Binding-site contacts:
Ligand atom CAZ contacts residue LEU20 of chain 1.B at 4.1 Å (hydrophobic).
Ligand atom CAA contacts residue TRP24 of chain 1.B at 3.7 Å (hydrophobic).
Ligand atom CLA contacts residue TYR113 of chain 1.B at 3.6 Å.
Ligand atom CAX contacts residue SER17 of chain 1.B at 3.3 Å.
Ligand atom CAX contacts residue ILE342 of chain 1.B at 4.0 Å (hydrophobic).
Ligand atom CAY contacts residue GLU21 of chain 1.B at 3.5 Å.
Ligand atom CLA contacts residue GLY16 of chain 1.B at 3.9 Å.
Ligand atom CAP contacts residue TRP24 of chain 1.B at 3.8 Å (hydrophobic).
Ligand atom CAD contacts residue TRP24 of chain 1.B at 3.8 Å (hydrophobic).
Ligand atom CAY contacts residue SER17 of chain 1.B at 3.6 Å.
Ligand atom CAX contacts residue LEU20 of chain 1.B at 3.9 Å (hydrophobic).
Ligand atom CBC contacts residue GLU21 of chain 1.B at 3.4 Å.
Ligand atom CAA contacts residue LEU20 of chain 1.B at 3.8 Å (hydrophobic).
Ligand atom CBB contacts residue GLU21 of chain 1.B at 3.4 Å.
Ligand atom CAL contacts residue LEU20 of chain 1.B at 3.8 Å (hydrophobic).
Ligand atom CAK contacts residue TYR113 of chain 1.B at 4.0 Å (hydrophobic).
Ligand atom CAX contacts residue GLY16 of chain 1.B at 4.1 Å.
Ligand atom CBD contacts residue TRP24 of chain 1.B at 4.0 Å (hydrophobic).
Ligand atom CAC contacts residue MET116 of chain 1.B at 3.8 Å (hydrophobic).
Ligand atom CAL contacts residue TYR113 of chain 1.B at 3.4 Å (hydrophobic).
Ligand atom CAY contacts residue LEU20 of chain 1.B at 4.1 Å (hydrophobic).
Ligand atom CAC contacts residue TYR113 of chain 1.B at 3.9 Å (hydrophobic).
Ligand atom CAF contacts residue MET116 of chain 1.B at 3.7 Å (hydrophobic).
Ligand atom CAD contacts residue LEU20 of chain 1.B at 3.7 Å (hydrophobic).
Ligand atom CAB contacts residue PHE117 of chain 1.B at 3.9 Å (hydrophobic).
Ligand atom CAA contacts residue LEU123 of chain 1.B at 4.0 Å (hydrophobic).
Ligand atom CAC contacts residue LEU20 of chain 1.B at 4.2 Å (hydrophobic).
Ligand atom CLA contacts residue VAL56 of chain 1.B at 4.0 Å.
Ligand atom CLA contacts residue GLY52 of chain 1.B at 3.0 Å.
Ligand atom CBD contacts residue MET116 of chain 1.B at 4.0 Å (hydrophobic).
Ligand atom CAM contacts residue LEU20 of chain 1.B at 4.0 Å (hydrophobic).
Ligand atom CAF contacts residue TYR113 of chain 1.B at 3.9 Å (hydrophobic).
Ligand atom CLA contacts residue SER17 of chain 1.B at 4.0 Å.
Ligand atom CBC contacts residue TRP24 of chain 1.B at 3.6 Å (hydrophobic).
Ligand atom NBA contacts residue GLU21 of chain 1.B at 2.5 Å (salt-bridge).
Ligand atom CAK contacts residue LEU20 of chain 1.B at 3.8 Å (hydrophobic).
Ligand atom CLA contacts residue LEU20 of chain 1.B at 4.0 Å.
Ligand atom CAB contacts residue LEU20 of chain 1.B at 3.9 Å (hydrophobic).
Ligand atom CAY contacts residue ILE342 of chain 1.B at 4.1 Å (hydrophobic).
Ligand atom CAZ contacts residue GLU21 of chain 1.B at 3.4 Å.

A small-molecule ligand and the protein it binds are described below.
Small molecule (SMILES): CC1=Nc2ccc(Cl)cc2[C@H](c2ccccc2)N1CCN1CCN(C(=O)c2ccco2)CC1

Sequence of chain 1.B:
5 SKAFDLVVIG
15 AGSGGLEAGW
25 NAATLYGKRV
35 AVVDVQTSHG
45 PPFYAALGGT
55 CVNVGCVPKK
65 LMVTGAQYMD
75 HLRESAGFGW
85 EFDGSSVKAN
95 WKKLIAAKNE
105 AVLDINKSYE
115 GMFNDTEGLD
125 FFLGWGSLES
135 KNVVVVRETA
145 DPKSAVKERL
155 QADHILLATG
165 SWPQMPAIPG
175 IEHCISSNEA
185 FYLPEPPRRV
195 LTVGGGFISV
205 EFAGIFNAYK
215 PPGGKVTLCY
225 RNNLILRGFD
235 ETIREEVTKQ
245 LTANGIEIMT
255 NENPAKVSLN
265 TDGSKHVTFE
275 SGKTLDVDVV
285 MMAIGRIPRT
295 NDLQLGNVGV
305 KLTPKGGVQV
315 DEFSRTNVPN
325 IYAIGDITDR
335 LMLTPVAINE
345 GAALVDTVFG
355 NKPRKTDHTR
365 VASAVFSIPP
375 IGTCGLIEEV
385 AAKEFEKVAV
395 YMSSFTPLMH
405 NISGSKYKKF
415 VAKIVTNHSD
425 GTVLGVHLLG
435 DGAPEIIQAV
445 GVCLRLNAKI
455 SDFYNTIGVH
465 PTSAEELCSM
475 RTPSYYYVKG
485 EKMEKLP